Binding-site contacts:
Ligand atom O3B contacts residue PHE196 of chain 1.A at 3.7 Å.
Ligand atom CL2 contacts residue ASP227 of chain 1.A at 3.6 Å.
Ligand atom C13 contacts residue ARG310 of chain 1.A at 3.4 Å.
Ligand atom C18 contacts residue GLN71 of chain 1.A at 3.8 Å.
Ligand atom C11 contacts residue GLN71 of chain 1.A at 4.0 Å.
Ligand atom C13 contacts residue ARG309 of chain 1.A at 3.8 Å.
Ligand atom C14 contacts residue ARG309 of chain 1.A at 3.9 Å.
Ligand atom O3B contacts residue ARG242 of chain 1.A at 3.9 Å.
Ligand atom O3A contacts residue ARG242 of chain 1.A at 3.1 Å (salt-bridge).
Ligand atom C20 contacts residue ARG193 of chain 1.A at 3.8 Å.
Ligand atom C21 contacts residue ARG193 of chain 1.A at 3.6 Å.
Ligand atom C8 contacts residue GLN71 of chain 1.A at 3.7 Å.
Ligand atom CL2 contacts residue ARG242 of chain 1.A at 3.9 Å.
Ligand atom C5 contacts residue PHE196 of chain 1.A at 3.4 Å (hydrophobic).
Ligand atom O3A contacts residue PHE196 of chain 1.A at 3.8 Å.
Ligand atom C21 contacts residue ILE68 of chain 1.A at 3.9 Å (hydrophobic).
Ligand atom O3B contacts residue ARG309 of chain 1.A at 2.6 Å (salt-bridge).
Ligand atom C15 contacts residue GLN72 of chain 1.A at 3.4 Å.
Ligand atom C20 contacts residue ILE68 of chain 1.A at 3.7 Å (hydrophobic).
Ligand atom C13 contacts residue PHE196 of chain 1.A at 3.9 Å (hydrophobic).
Ligand atom O3A contacts residue ARG310 of chain 1.A at 3.6 Å.
Ligand atom C2 contacts residue PHE196 of chain 1.A at 3.7 Å (hydrophobic).
Ligand atom C21 contacts residue TRP67 of chain 1.A at 3.7 Å (hydrophobic).
Ligand atom C4 contacts residue PHE196 of chain 1.A at 3.6 Å (hydrophobic).
Ligand atom C4 contacts residue GLU195 of chain 1.A at 3.3 Å.
Ligand atom O4A contacts residue ARG310 of chain 1.A at 3.6 Å.
Ligand atom C15 contacts residue GLN71 of chain 1.A at 3.7 Å.
Ligand atom C17 contacts residue TYR75 of chain 1.A at 3.5 Å (hydrophobic).
Ligand atom C3 contacts residue GLU195 of chain 1.A at 3.5 Å.
Ligand atom O4A contacts residue ARG309 of chain 1.A at 2.9 Å (salt-bridge).
Ligand atom C6 contacts residue PHE196 of chain 1.A at 3.7 Å (hydrophobic).
Ligand atom O4B contacts residue ARG310 of chain 1.A at 2.9 Å.
Ligand atom C14 contacts residue ARG310 of chain 1.A at 3.5 Å.
Ligand atom C3 contacts residue PHE196 of chain 1.A at 3.6 Å (hydrophobic).
Ligand atom O8 contacts residue GLN71 of chain 1.A at 3.8 Å.
Ligand atom O3B contacts residue ARG310 of chain 1.A at 2.6 Å (salt-bridge).
Ligand atom C1 contacts residue PHE196 of chain 1.A at 4.0 Å (hydrophobic).
Ligand atom C16 contacts residue TYR75 of chain 1.A at 4.0 Å (hydrophobic).
Ligand atom C19 contacts residue ILE68 of chain 1.A at 3.5 Å (hydrophobic).
Ligand atom CL2 contacts residue ARG193 of chain 1.A at 3.2 Å.

Sequence of chain 1.A:
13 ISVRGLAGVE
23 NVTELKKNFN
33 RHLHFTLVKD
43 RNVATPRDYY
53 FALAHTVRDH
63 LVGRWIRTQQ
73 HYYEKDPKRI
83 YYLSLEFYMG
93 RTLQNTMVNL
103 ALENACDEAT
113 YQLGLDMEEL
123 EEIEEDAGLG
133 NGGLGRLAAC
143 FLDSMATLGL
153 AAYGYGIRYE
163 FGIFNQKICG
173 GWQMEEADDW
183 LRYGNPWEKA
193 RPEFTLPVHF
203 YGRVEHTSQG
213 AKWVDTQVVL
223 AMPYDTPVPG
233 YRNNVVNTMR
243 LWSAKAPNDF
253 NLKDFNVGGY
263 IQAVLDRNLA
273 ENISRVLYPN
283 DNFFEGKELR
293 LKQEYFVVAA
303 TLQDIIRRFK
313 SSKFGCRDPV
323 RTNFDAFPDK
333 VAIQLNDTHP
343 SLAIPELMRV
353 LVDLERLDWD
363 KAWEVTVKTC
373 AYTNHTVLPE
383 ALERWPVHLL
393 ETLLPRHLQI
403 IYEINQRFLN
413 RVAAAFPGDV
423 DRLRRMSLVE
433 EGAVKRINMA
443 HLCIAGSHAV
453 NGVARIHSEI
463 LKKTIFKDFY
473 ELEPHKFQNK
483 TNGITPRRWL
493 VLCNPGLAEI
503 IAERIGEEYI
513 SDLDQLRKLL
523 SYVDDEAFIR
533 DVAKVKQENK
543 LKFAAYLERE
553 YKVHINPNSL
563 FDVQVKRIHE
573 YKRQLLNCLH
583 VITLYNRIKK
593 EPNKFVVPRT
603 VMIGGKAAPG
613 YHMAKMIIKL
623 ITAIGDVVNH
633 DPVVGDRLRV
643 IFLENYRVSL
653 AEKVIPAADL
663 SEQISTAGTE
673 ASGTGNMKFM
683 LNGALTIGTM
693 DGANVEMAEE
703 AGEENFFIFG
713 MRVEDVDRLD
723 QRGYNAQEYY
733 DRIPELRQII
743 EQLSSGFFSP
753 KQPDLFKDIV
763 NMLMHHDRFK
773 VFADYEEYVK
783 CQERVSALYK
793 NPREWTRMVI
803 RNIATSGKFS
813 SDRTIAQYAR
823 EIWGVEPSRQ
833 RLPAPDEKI

This protein binds this small molecule.
Small molecule (SMILES): CC[n+]1c(C)c(C(=O)OC(C)C)c(-c2ccccc2Cl)c(C(=O)O)c1C(=O)O